This small molecule binds to this protein.
Small molecule (SMILES): CC(=O)N=c1[nH]c(C)c(-c2ccc(Cl)c(S(=O)(=O)NCCO)c2)s1

Sequence of chain 1.Y:
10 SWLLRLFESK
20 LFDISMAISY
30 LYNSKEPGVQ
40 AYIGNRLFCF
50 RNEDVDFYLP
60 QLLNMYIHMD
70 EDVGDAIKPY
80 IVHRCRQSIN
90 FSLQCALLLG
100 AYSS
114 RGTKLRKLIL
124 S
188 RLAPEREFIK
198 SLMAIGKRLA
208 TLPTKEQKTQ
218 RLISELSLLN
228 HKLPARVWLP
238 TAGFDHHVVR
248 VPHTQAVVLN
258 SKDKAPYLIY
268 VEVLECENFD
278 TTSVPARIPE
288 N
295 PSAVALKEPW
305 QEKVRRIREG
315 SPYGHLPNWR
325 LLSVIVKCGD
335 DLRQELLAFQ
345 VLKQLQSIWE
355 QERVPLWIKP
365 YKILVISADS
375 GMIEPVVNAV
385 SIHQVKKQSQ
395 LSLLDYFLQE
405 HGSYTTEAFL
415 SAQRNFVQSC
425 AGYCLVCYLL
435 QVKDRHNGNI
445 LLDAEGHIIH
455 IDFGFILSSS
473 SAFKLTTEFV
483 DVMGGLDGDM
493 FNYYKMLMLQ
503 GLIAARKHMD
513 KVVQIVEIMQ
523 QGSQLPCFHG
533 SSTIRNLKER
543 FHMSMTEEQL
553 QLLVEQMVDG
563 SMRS

Binding-site contacts:
Ligand atom CAS contacts residue ALA383 of chain 1.Y at 3.6 Å (hydrophobic).
Ligand atom CAD contacts residue ILE455 of chain 1.Y at 4.0 Å (hydrophobic).
Ligand atom CL contacts residue LYS331 of chain 1.Y at 3.4 Å.
Ligand atom CAE contacts residue ILE377 of chain 1.Y at 3.8 Å (hydrophobic).
Ligand atom CAG contacts residue ILE329 of chain 1.Y at 2.8 Å (hydrophobic).
Ligand atom CAF contacts residue ILE329 of chain 1.Y at 3.7 Å (hydrophobic).
Ligand atom CL contacts residue ILE377 of chain 1.Y at 3.6 Å.
Ligand atom OAO contacts residue PRO263 of chain 1.Y at 3.3 Å.
Ligand atom CAI contacts residue PRO379 of chain 1.Y at 3.9 Å (hydrophobic).
Ligand atom CAS contacts residue VAL380 of chain 1.Y at 4.0 Å (hydrophobic).
Ligand atom CAV contacts residue ASP456 of chain 1.Y at 3.8 Å.
Ligand atom OAO contacts residue ILE329 of chain 1.Y at 3.5 Å.
Ligand atom OAO contacts residue LYS331 of chain 1.Y at 3.7 Å.
Ligand atom OAX contacts residue ASP456 of chain 1.Y at 4.0 Å.
Ligand atom CAJ contacts residue VAL380 of chain 1.Y at 3.4 Å (hydrophobic).
Ligand atom CAI contacts residue ILE329 of chain 1.Y at 3.3 Å (hydrophobic).
Ligand atom CAE contacts residue PRO379 of chain 1.Y at 3.1 Å (hydrophobic).
Ligand atom SAN contacts residue LYS331 of chain 1.Y at 3.1 Å (salt-bridge).
Ligand atom CAT contacts residue ALA383 of chain 1.Y at 3.0 Å (hydrophobic).
Ligand atom NAK contacts residue PRO379 of chain 1.Y at 2.7 Å.
Ligand atom OAO contacts residue LEU256 of chain 1.Y at 3.1 Å.
Ligand atom NAR contacts residue VAL380 of chain 1.Y at 3.1 Å (h-bond).
Ligand atom SAP contacts residue ILE329 of chain 1.Y at 3.4 Å.
Ligand atom CAQ contacts residue VAL380 of chain 1.Y at 3.6 Å (hydrophobic).
Ligand atom CAH contacts residue ILE329 of chain 1.Y at 3.2 Å (hydrophobic).
Ligand atom CAB contacts residue ILE377 of chain 1.Y at 3.4 Å (hydrophobic).
Ligand atom CAC contacts residue ILE455 of chain 1.Y at 4.0 Å (hydrophobic).
Ligand atom CAE contacts residue GLU378 of chain 1.Y at 3.7 Å.
Ligand atom CAV contacts residue LYS331 of chain 1.Y at 3.5 Å.
Ligand atom CAQ contacts residue PRO379 of chain 1.Y at 3.0 Å (hydrophobic).
Ligand atom CAW contacts residue ASP456 of chain 1.Y at 3.2 Å.
Ligand atom SAP contacts residue PRO379 of chain 1.Y at 3.9 Å.
Ligand atom NAU contacts residue LYS331 of chain 1.Y at 3.8 Å.
Ligand atom NAR contacts residue PRO379 of chain 1.Y at 3.5 Å.
Ligand atom CAC contacts residue ILE377 of chain 1.Y at 3.5 Å (hydrophobic).
Ligand atom OAM contacts residue LYS331 of chain 1.Y at 1.7 Å (salt-bridge).
Ligand atom OAM contacts residue PRO263 of chain 1.Y at 3.7 Å.
Ligand atom NAK contacts residue VAL380 of chain 1.Y at 2.6 Å (h-bond).
Ligand atom CAJ contacts residue PRO379 of chain 1.Y at 3.1 Å (hydrophobic).
Ligand atom CAE contacts residue VAL380 of chain 1.Y at 3.5 Å (hydrophobic).